Binding-site contacts:
Ligand atom CA contacts residue ASN462 of chain 1.F at 3.5 Å.
Ligand atom NH1 contacts residue GLY469 of chain 1.F at 3.1 Å (h-bond).
Ligand atom O contacts residue ARG444 of chain 1.F at 3.5 Å (salt-bridge).
Ligand atom CD contacts residue GLU258 of chain 1.F at 3.4 Å.
Ligand atom O contacts residue ASN265 of chain 1.F at 3.3 Å (h-bond).
Ligand atom CG contacts residue ASN337 of chain 1.F at 3.1 Å.
Ligand atom CZ contacts residue ASN265 of chain 1.F at 3.5 Å.
Ligand atom CZ contacts residue GLU258 of chain 1.F at 3.5 Å.
Ligand atom ND2 contacts residue ASN337 of chain 1.F at 2.6 Å (h-bond).
Ligand atom N contacts residue GLU455 of chain 1.F at 3.3 Å (salt-bridge).
Ligand atom CZ contacts residue GLU261 of chain 1.F at 3.2 Å.
Ligand atom NH2 contacts residue HIS465 of chain 1.F at 3.5 Å.
Ligand atom CG contacts residue TYR369 of chain 1.F at 3.3 Å (hydrophobic).
Ligand atom CG contacts residue TYR369 of chain 1.F at 3.5 Å (hydrophobic).
Ligand atom NH2 contacts residue GLU261 of chain 1.F at 2.8 Å (salt-bridge).
Ligand atom ND2 contacts residue HIS341 of chain 1.F at 3.2 Å.
Ligand atom N contacts residue ASN462 of chain 1.F at 3.0 Å (h-bond).
Ligand atom CZ contacts residue HIS465 of chain 1.F at 3.4 Å.
Ligand atom CD2 contacts residue ALA458 of chain 1.F at 3.4 Å (hydrophobic).
Ligand atom O contacts residue ARG444 of chain 1.F at 3.5 Å.
Ligand atom CD2 contacts residue ASN462 of chain 1.F at 3.2 Å.
Ligand atom N contacts residue PHE282 of chain 1.F at 3.1 Å.
Ligand atom CG contacts residue GLU258 of chain 1.F at 3.4 Å.
Ligand atom C contacts residue ASN462 of chain 1.F at 3.5 Å.
Ligand atom NH2 contacts residue CYS360 of chain 1.F at 3.5 Å (h-bond).
Ligand atom O contacts residue GLU283 of chain 1.F at 2.8 Å (salt-bridge).
Ligand atom NH2 contacts residue GLU258 of chain 1.F at 2.4 Å (salt-bridge).
Ligand atom OD1 contacts residue ASN337 of chain 1.F at 2.4 Å (h-bond).
Ligand atom O contacts residue ASN462 of chain 1.F at 2.7 Å (h-bond).
Ligand atom CG contacts residue PHE447 of chain 1.F at 3.5 Å (hydrophobic).
Ligand atom OD1 contacts residue TYR369 of chain 1.F at 3.0 Å (h-bond).
Ligand atom CB contacts residue PHE447 of chain 1.F at 3.5 Å (hydrophobic).
Ligand atom NH1 contacts residue HIS465 of chain 1.F at 2.6 Å (h-bond).
Ligand atom OH contacts residue TRP453 of chain 1.F at 2.9 Å.
Ligand atom NH2 contacts residue GLY469 of chain 1.F at 3.4 Å.
Ligand atom CG contacts residue HIS465 of chain 1.F at 3.5 Å.
Ligand atom NH1 contacts residue GLU261 of chain 1.F at 3.0 Å (salt-bridge).
Ligand atom O contacts residue PHE461 of chain 1.F at 3.5 Å.
Ligand atom NE contacts residue CYS360 of chain 1.F at 2.9 Å (h-bond).
Ligand atom NH1 contacts residue ASN265 of chain 1.F at 2.7 Å (h-bond).

A protein and the small-molecule ligand that binds it are described below.
Small molecule (SMILES): CC(C)C[C@H](NC(=O)[C@H](Cc1ccccc1)NC(=O)[C@@H](N)Cc1ccc(O)cc1)C(=O)N[C@@H](Cc1ccccc1)C(=O)N[C@@H](CCCNC(N)=[NH2+])C(=O)N1CCC[C@H]1C(=O)N[C@@H](CCCNC(N)=[NH2+])C(=O)N[C@@H](CC(N)=O)C(N)=O

Sequence of chain 1.F:
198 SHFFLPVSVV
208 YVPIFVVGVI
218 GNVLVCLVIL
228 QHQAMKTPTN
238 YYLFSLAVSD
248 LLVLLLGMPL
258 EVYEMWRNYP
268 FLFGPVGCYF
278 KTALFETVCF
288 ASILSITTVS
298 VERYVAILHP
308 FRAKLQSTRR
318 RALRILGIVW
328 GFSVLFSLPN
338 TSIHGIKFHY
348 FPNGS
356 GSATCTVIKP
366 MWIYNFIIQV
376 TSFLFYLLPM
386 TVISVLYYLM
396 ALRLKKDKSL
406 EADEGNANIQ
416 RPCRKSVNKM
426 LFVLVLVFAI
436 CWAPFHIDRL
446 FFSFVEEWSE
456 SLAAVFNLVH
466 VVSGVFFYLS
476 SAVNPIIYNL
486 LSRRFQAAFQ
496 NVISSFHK